This protein binds this small molecule.
Small molecule (SMILES): CC(=O)N[C@@H]1[C@@H](O)[C@H](O)[C@@H](CO)O[C@H]1O

Sequence of chain 1.H:
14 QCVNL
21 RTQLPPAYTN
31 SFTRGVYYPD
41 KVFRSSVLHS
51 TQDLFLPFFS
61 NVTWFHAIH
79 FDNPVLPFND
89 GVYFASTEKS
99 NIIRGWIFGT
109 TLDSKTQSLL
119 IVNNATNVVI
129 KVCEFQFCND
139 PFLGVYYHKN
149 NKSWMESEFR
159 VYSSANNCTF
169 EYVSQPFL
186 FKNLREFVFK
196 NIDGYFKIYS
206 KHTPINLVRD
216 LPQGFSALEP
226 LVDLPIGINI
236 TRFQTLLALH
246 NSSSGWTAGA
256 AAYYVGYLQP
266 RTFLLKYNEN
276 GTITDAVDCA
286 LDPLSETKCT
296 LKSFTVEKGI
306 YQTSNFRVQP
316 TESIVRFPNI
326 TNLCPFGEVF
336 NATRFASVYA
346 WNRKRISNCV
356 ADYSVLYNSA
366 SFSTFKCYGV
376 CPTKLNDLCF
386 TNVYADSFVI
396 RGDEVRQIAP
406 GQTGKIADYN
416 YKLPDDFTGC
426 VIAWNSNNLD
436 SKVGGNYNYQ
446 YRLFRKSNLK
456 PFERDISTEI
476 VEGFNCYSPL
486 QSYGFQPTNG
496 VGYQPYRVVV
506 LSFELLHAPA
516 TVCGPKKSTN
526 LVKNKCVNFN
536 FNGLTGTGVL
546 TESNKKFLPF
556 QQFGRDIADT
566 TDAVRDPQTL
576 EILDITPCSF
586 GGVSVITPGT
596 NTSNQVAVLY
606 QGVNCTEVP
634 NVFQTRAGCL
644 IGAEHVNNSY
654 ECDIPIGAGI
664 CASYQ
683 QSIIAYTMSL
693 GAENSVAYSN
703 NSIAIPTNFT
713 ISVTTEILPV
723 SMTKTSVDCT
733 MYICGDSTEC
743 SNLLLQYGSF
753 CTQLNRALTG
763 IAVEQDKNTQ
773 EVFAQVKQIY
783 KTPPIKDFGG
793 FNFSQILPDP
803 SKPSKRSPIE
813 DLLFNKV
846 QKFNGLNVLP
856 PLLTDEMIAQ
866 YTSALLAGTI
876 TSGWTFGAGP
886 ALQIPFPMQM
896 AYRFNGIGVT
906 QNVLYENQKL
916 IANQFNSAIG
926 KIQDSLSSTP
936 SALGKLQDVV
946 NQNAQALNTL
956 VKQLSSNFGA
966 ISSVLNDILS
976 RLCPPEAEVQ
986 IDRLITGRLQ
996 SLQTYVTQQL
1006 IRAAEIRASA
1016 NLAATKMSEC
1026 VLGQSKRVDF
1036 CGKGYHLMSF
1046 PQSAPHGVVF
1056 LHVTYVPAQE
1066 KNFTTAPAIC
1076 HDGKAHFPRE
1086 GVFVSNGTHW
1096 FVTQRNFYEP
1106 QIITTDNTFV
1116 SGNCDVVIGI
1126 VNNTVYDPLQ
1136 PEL

Binding-site contacts:
Ligand atom C4 contacts residue ASN1127 of chain 1.H at 4.3 Å.
Ligand atom O5 contacts residue ASN1127 of chain 1.H at 2.4 Å (h-bond).
Ligand atom C2 contacts residue ASN1127 of chain 1.H at 2.5 Å.
Ligand atom O7 contacts residue ASN1127 of chain 1.H at 3.8 Å.
Ligand atom C5 contacts residue ASN1127 of chain 1.H at 3.7 Å.
Ligand atom C3 contacts residue ASN1127 of chain 1.H at 3.8 Å.
Ligand atom C1 contacts residue ASN1127 of chain 1.H at 1.5 Å.
Ligand atom C7 contacts residue ASN1127 of chain 1.H at 3.5 Å.
Ligand atom N2 contacts residue ASN1127 of chain 1.H at 2.9 Å (h-bond).